Binding-site contacts:
Ligand atom C3 contacts residue ASN131 of chain 1.J at 4.0 Å.
Ligand atom C1 contacts residue ASN131 of chain 1.J at 1.4 Å.
Ligand atom O5 contacts residue ASN131 of chain 1.J at 2.3 Å (h-bond).
Ligand atom C7 contacts residue ASN131 of chain 1.J at 3.9 Å.
Ligand atom C8 contacts residue TYR200 of chain 1.A at 3.3 Å (hydrophobic).
Ligand atom C4 contacts residue ASN131 of chain 1.J at 4.3 Å.
Ligand atom O5 contacts residue GLY31 of chain 1.E at 3.6 Å (h-bond).
Ligand atom C6 contacts residue ASN72 of chain 1.E at 4.0 Å.
Ligand atom C8 contacts residue ILE201 of chain 1.A at 4.0 Å (hydrophobic).
Ligand atom C6 contacts residue GLY31 of chain 1.E at 3.8 Å.
Ligand atom C5 contacts residue ASN131 of chain 1.J at 3.6 Å.
Ligand atom O7 contacts residue ASN131 of chain 1.J at 4.1 Å.
Ligand atom O6 contacts residue ASN72 of chain 1.E at 3.2 Å (h-bond).
Ligand atom N2 contacts residue ASN131 of chain 1.J at 3.3 Å (h-bond).
Ligand atom C7 contacts residue TYR200 of chain 1.A at 4.4 Å (hydrophobic).
Ligand atom C2 contacts residue ASN131 of chain 1.J at 2.7 Å.
Ligand atom C5 contacts residue GLY31 of chain 1.E at 4.4 Å.

The protein below binds the small molecule below.
Small molecule (SMILES): CC(=O)N[C@@H]1[C@@H](O)[C@H](O)[C@@H](CO)O[C@H]1O

Sequence of chain 1.J:
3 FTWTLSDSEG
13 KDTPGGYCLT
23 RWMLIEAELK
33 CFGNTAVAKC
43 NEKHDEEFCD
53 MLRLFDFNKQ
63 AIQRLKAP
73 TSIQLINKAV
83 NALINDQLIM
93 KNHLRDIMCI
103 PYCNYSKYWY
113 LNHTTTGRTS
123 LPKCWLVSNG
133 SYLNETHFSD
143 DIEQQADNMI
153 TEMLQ

Sequence of chain 1.E:
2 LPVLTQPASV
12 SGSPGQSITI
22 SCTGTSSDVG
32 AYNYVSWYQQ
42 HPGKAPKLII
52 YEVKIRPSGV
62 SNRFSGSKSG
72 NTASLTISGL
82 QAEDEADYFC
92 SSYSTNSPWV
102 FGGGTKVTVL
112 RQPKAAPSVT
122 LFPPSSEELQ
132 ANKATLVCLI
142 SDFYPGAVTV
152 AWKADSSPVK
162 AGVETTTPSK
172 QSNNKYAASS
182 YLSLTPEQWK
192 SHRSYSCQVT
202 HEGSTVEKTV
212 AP

Sequence of chain 1.A:
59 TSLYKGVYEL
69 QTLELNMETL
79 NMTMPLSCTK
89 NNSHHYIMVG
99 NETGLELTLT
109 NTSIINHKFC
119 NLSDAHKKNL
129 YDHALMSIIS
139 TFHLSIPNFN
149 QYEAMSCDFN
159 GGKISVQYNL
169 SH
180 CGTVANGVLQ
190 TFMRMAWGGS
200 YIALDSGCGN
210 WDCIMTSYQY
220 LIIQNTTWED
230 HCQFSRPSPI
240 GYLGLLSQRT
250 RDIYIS